Binding-site contacts:
Ligand atom C3N contacts residue PHE145 of chain 1.C at 3.5 Å (hydrophobic).
Ligand atom C4B contacts residue ARG113 of chain 1.C at 3.5 Å.
Ligand atom C3D contacts residue THR64 of chain 1.C at 3.5 Å.
Ligand atom N6A contacts residue ALA117 of chain 1.C at 3.5 Å (h-bond).
Ligand atom N7N contacts residue GLY111 of chain 1.C at 2.8 Å (h-bond).
Ligand atom C7N contacts residue PHE145 of chain 1.C at 3.6 Å (hydrophobic).
Ligand atom O7N contacts residue GLY111 of chain 1.C at 2.8 Å (h-bond).
Ligand atom C4' contacts residue PHE145 of chain 1.C at 3.0 Å (hydrophobic).
Ligand atom N7N contacts residue PHE145 of chain 1.C at 3.3 Å.
Ligand atom C5N contacts residue SER136 of chain 1.C at 3.6 Å.
Ligand atom N9A contacts residue GLY115 of chain 1.C at 3.2 Å (h-bond).
Ligand atom C2D contacts residue SER134 of chain 1.C at 3.3 Å.
Ligand atom O3B contacts residue THR112 of chain 1.C at 3.5 Å.
Ligand atom C1B contacts residue GLY115 of chain 1.C at 3.5 Å.
Ligand atom N6A contacts residue ARG76 of chain 1.C at 3.6 Å (salt-bridge).
Ligand atom PA contacts residue ARG76 of chain 1.C at 3.6 Å.
Ligand atom N6A contacts residue ASP129 of chain 1.C at 3.3 Å (salt-bridge).
Ligand atom O2A contacts residue ASN72 of chain 1.C at 3.3 Å (h-bond).
Ligand atom O1A contacts residue ARG110 of chain 1.C at 2.8 Å (salt-bridge).
Ligand atom C8A contacts residue GLY115 of chain 1.C at 3.5 Å.
Ligand atom O1A contacts residue ARG76 of chain 1.C at 2.8 Å (salt-bridge).
Ligand atom C4D contacts residue TYR68 of chain 1.C at 3.5 Å (hydrophobic).
Ligand atom O5D contacts residue SER134 of chain 1.C at 3.6 Å (h-bond).
Ligand atom C5D contacts residue TYR68 of chain 1.C at 3.5 Å (hydrophobic).
Ligand atom O2B contacts residue ARG113 of chain 1.C at 3.6 Å (salt-bridge).
Ligand atom N7A contacts residue ARG76 of chain 1.C at 3.4 Å.
Ligand atom O3B contacts residue ARG113 of chain 1.C at 3.0 Å (salt-bridge).
Ligand atom O2N contacts residue ARG110 of chain 1.C at 2.9 Å (salt-bridge).
Ligand atom O2B contacts residue GLY115 of chain 1.C at 3.4 Å (h-bond).
Ligand atom O3D contacts residue TYR68 of chain 1.C at 3.5 Å.
Ligand atom C5N contacts residue THR135 of chain 1.C at 3.3 Å.
Ligand atom C4A contacts residue GLY115 of chain 1.C at 3.4 Å.
Ligand atom C2B contacts residue GLY115 of chain 1.C at 3.1 Å.
Ligand atom O3D contacts residue THR64 of chain 1.C at 2.6 Å (h-bond).
Ligand atom O7N contacts residue ARG110 of chain 1.C at 3.2 Å.
Ligand atom C3D contacts residue TYR68 of chain 1.C at 3.3 Å (hydrophobic).
Ligand atom C2N contacts residue SER134 of chain 1.C at 3.6 Å.
Ligand atom O2A contacts residue ARG76 of chain 1.C at 2.8 Å (salt-bridge).
Ligand atom O2B contacts residue GLY114 of chain 1.C at 3.2 Å (h-bond).
Ligand atom O2D contacts residue THR64 of chain 1.C at 3.3 Å.

Sequence of chain 1.C:
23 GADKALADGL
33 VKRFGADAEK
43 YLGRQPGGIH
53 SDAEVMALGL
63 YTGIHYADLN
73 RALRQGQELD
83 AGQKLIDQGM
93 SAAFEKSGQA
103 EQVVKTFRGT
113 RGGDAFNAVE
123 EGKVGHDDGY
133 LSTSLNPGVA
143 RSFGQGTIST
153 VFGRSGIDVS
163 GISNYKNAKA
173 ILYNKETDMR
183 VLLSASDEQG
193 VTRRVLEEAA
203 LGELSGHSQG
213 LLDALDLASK

This protein binds this small molecule.
Small molecule (SMILES): NC(=O)c1ccc[n+]([C@@H]2C[C@H](COP(=O)(O)OP(=O)(O)OC[C@H]3O[C@@H](n4cnc5c(N)ncnc54)[C@H](O)[C@@H]3O)[C@@H](O)[C@H]2O)c1